Binding-site contacts:
Ligand atom O16 contacts residue TRP258 of chain 1.C at 3.6 Å (h-bond).
Ligand atom C31 contacts residue TRP258 of chain 1.C at 4.1 Å (hydrophobic).
Ligand atom C8 contacts residue TRP116 of chain 1.C at 3.7 Å (hydrophobic).
Ligand atom C7 contacts residue TRP116 of chain 1.C at 3.8 Å (hydrophobic).
Ligand atom O6 contacts residue SER261 of chain 1.C at 3.1 Å (h-bond).
Ligand atom C28 contacts residue VAL254 of chain 1.C at 3.9 Å (hydrophobic).
Ligand atom O61 contacts residue TRP259 of chain 1.C at 4.0 Å.
Ligand atom O7 contacts residue TRP259 of chain 1.C at 3.8 Å.
Ligand atom O49 contacts residue TRP258 of chain 1.C at 3.5 Å (h-bond).
Ligand atom C3 contacts residue TRP259 of chain 1.C at 4.1 Å (hydrophobic).
Ligand atom C10 contacts residue SER261 of chain 1.C at 3.3 Å.
Ligand atom C2 contacts residue SER261 of chain 1.C at 4.5 Å.
Ligand atom O1 contacts residue SER261 of chain 1.C at 4.0 Å.
Ligand atom C28 contacts residue TRP258 of chain 1.C at 3.9 Å (hydrophobic).
Ligand atom C19 contacts residue TRP258 of chain 1.C at 4.2 Å (hydrophobic).
Ligand atom C6 contacts residue TRP259 of chain 1.C at 4.1 Å (hydrophobic).
Ligand atom C4 contacts residue TRP258 of chain 1.C at 4.5 Å (hydrophobic).
Ligand atom O5 contacts residue TRP259 of chain 1.C at 4.0 Å.
Ligand atom C2 contacts residue TRP258 of chain 1.C at 4.5 Å (hydrophobic).
Ligand atom C3 contacts residue SER261 of chain 1.C at 4.2 Å.
Ligand atom C11 contacts residue SER261 of chain 1.C at 4.5 Å.
Ligand atom O2 contacts residue TRP116 of chain 1.C at 3.8 Å.
Ligand atom C6 contacts residue TRP258 of chain 1.C at 4.1 Å (hydrophobic).
Ligand atom C57 contacts residue TRP259 of chain 1.C at 3.3 Å (hydrophobic).
Ligand atom C18 contacts residue TRP258 of chain 1.C at 3.5 Å (hydrophobic).
Ligand atom C22 contacts residue VAL254 of chain 1.C at 4.3 Å (hydrophobic).
Ligand atom C18 contacts residue TRP259 of chain 1.C at 3.8 Å (hydrophobic).
Ligand atom C5 contacts residue SER261 of chain 1.C at 4.5 Å.
Ligand atom C1 contacts residue TRP258 of chain 1.C at 4.5 Å (hydrophobic).
Ligand atom O4 contacts residue TRP116 of chain 1.C at 2.8 Å (h-bond).
Ligand atom C22 contacts residue TRP258 of chain 1.C at 3.9 Å (hydrophobic).
Ligand atom C4 contacts residue TRP259 of chain 1.C at 3.1 Å (hydrophobic).
Ligand atom O7 contacts residue SER261 of chain 1.C at 2.9 Å (h-bond).
Ligand atom O6 contacts residue PRO117 of chain 1.C at 4.2 Å.
Ligand atom C25 contacts residue TRP258 of chain 1.C at 3.7 Å (hydrophobic).

Sequence of chain 1.C:
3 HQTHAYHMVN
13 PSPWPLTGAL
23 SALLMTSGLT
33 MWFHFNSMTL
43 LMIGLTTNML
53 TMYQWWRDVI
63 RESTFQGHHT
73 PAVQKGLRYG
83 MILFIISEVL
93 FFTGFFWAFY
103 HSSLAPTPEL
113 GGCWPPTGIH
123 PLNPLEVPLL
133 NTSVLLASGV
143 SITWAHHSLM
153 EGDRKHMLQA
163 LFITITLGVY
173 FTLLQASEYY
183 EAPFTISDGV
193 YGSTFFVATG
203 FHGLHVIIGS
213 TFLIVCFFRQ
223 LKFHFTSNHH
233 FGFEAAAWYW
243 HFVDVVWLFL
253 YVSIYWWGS

A small-molecule ligand and the protein it binds are described below.
Small molecule (SMILES): CCCCCCCCCCO[C@@H]1O[C@H](CO)[C@@H](O[C@H]2O[C@H](CO)[C@@H](O)[C@H](O)[C@H]2O)[C@H](O)[C@H]1O